Binding-site contacts:
Ligand atom O5D contacts residue ILE156 of chain 2.A at 3.5 Å.
Ligand atom O2' contacts residue GLU175 of chain 2.A at 2.4 Å (salt-bridge).
Ligand atom C1' contacts residue GLU175 of chain 2.A at 3.3 Å.
Ligand atom C3D contacts residue ARG183 of chain 2.A at 3.3 Å.
Ligand atom O3A contacts residue GLY236 of chain 2.A at 3.4 Å (h-bond).
Ligand atom O2B contacts residue GLY234 of chain 2.A at 3.2 Å.
Ligand atom O2B contacts residue ILE235 of chain 2.A at 3.5 Å (h-bond).
Ligand atom O4D contacts residue ILE156 of chain 2.A at 3.5 Å.
Ligand atom C5' contacts residue GLY234 of chain 2.A at 3.5 Å.
Ligand atom C3D contacts residue GLU289 of chain 2.A at 3.3 Å.
Ligand atom O2' contacts residue GLN177 of chain 2.A at 3.4 Å.
Ligand atom O2B contacts residue GLY236 of chain 2.A at 3.0 Å (h-bond).
Ligand atom C2' contacts residue GLU175 of chain 2.A at 3.3 Å.
Ligand atom O3D contacts residue ARG183 of chain 2.A at 3.1 Å (salt-bridge).
Ligand atom N6 contacts residue LEU116 of chain 2.A at 3.5 Å.
Ligand atom O1B contacts residue VAL155 of chain 2.A at 3.4 Å (h-bond).
Ligand atom C2 contacts residue VAL151 of chain 2.A at 3.6 Å (hydrophobic).
Ligand atom C6 contacts residue THR176 of chain 2.A at 3.5 Å.
Ligand atom O2D contacts residue ARG183 of chain 2.A at 3.2 Å (salt-bridge).
Ligand atom O4' contacts residue GLY152 of chain 2.A at 3.5 Å.
Ligand atom O2A contacts residue ARG183 of chain 2.A at 3.1 Å (salt-bridge).
Ligand atom O1D contacts residue GLU289 of chain 2.A at 3.5 Å (salt-bridge).
Ligand atom N3 contacts residue THR176 of chain 2.A at 3.6 Å (h-bond).
Ligand atom C5D contacts residue VAL237 of chain 2.A at 3.6 Å (hydrophobic).
Ligand atom O1A contacts residue ARG183 of chain 2.A at 3.0 Å (salt-bridge).
Ligand atom C5 contacts residue ILE235 of chain 2.A at 3.6 Å (hydrophobic).
Ligand atom O1B contacts residue ILE156 of chain 2.A at 3.1 Å (h-bond).
Ligand atom O2D contacts residue VAL155 of chain 2.A at 2.7 Å.
Ligand atom N1 contacts residue THR176 of chain 2.A at 3.3 Å.
Ligand atom N7 contacts residue ARG114 of chain 2.A at 3.4 Å (salt-bridge).
Ligand atom O1D contacts residue FAD1 of chain 2.B at 2.9 Å.
Ligand atom N1 contacts residue VAL151 of chain 2.A at 3.6 Å.
Ligand atom O3D contacts residue GLU289 of chain 2.A at 2.6 Å (salt-bridge).
Ligand atom C2D contacts residue VAL155 of chain 2.A at 3.0 Å (hydrophobic).
Ligand atom C2 contacts residue VAL174 of chain 2.A at 3.5 Å (hydrophobic).
Ligand atom C2 contacts residue THR176 of chain 2.A at 3.5 Å.
Ligand atom O1A contacts residue VAL155 of chain 2.A at 3.5 Å (h-bond).
Ligand atom O5' contacts residue GLY154 of chain 2.A at 3.2 Å.
Ligand atom C3' contacts residue GLU175 of chain 2.A at 3.5 Å.
Ligand atom O3' contacts residue GLU175 of chain 2.A at 2.7 Å (salt-bridge).

Sequence of chain 2.A:
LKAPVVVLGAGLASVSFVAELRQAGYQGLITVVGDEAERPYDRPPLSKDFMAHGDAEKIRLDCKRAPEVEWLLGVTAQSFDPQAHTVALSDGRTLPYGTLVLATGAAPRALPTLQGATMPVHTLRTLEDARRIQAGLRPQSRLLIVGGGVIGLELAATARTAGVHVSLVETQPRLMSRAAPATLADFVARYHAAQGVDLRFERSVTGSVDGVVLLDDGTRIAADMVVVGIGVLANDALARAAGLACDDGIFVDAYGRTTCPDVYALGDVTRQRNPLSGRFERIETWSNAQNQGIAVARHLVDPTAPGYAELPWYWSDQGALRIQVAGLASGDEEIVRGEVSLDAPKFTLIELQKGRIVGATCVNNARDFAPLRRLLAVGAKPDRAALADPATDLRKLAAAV

This small molecule binds to this protein.
Small molecule (SMILES): Nc1ncnc2c1ncn2[C@@H]1O[C@H](CO[P](=O)(O)O[P](=O)(O)OC[C@H]2O[C@@H](O)[C@H](O)[C@@H]2O)[C@@H](O)[C@H]1O